Sequence of chain 1.A:
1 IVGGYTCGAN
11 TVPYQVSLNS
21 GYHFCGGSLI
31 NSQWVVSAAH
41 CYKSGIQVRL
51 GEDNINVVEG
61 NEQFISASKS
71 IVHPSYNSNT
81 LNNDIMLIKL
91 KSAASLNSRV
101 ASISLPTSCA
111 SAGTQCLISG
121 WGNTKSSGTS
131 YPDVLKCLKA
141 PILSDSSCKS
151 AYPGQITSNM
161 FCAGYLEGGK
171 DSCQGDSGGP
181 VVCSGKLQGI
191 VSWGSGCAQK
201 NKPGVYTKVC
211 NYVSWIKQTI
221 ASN

Binding-site contacts:
Ligand atom C2 contacts residue GLY194 of chain 1.A at 4.2 Å.
Ligand atom C6 contacts residue GLY196 of chain 1.A at 3.7 Å.
Ligand atom C1 contacts residue TRP193 of chain 1.A at 3.8 Å (hydrophobic).
Ligand atom C6 contacts residue GLY194 of chain 1.A at 4.0 Å.
Ligand atom C5 contacts residue GLY194 of chain 1.A at 4.5 Å.
Ligand atom C3 contacts residue TRP193 of chain 1.A at 3.9 Å (hydrophobic).
Ligand atom C5 contacts residue CYS197 of chain 1.A at 4.2 Å (hydrophobic).
Ligand atom C6 contacts residue GLN174 of chain 1.A at 4.5 Å.
Ligand atom C6 contacts residue SER172 of chain 1.A at 3.7 Å.
Ligand atom C4 contacts residue GLN174 of chain 1.A at 4.0 Å.
Ligand atom C5 contacts residue GLN174 of chain 1.A at 3.7 Å.
Ligand atom C6 contacts residue TRP193 of chain 1.A at 4.4 Å (hydrophobic).
Ligand atom N contacts residue GLY194 of chain 1.A at 4.2 Å.
Ligand atom N contacts residue TRP193 of chain 1.A at 3.7 Å.
Ligand atom C2 contacts residue TRP193 of chain 1.A at 3.8 Å (hydrophobic).
Ligand atom C3 contacts residue SER192 of chain 1.A at 3.9 Å.
Ligand atom C1 contacts residue CYS173 of chain 1.A at 4.2 Å (hydrophobic).
Ligand atom C6 contacts residue CYS173 of chain 1.A at 3.8 Å (hydrophobic).
Ligand atom C5 contacts residue CYS173 of chain 1.A at 3.8 Å (hydrophobic).
Ligand atom C3 contacts residue CYS173 of chain 1.A at 4.2 Å (hydrophobic).
Ligand atom N contacts residue SER172 of chain 1.A at 3.0 Å (h-bond).
Ligand atom C5 contacts residue GLY196 of chain 1.A at 4.3 Å.
Ligand atom C2 contacts residue SER192 of chain 1.A at 4.2 Å.
Ligand atom C1 contacts residue GLY194 of chain 1.A at 3.9 Å.
Ligand atom N contacts residue CYS173 of chain 1.A at 4.4 Å.
Ligand atom C4 contacts residue CYS173 of chain 1.A at 4.0 Å (hydrophobic).
Ligand atom N contacts residue ASP171 of chain 1.A at 3.7 Å.
Ligand atom C6 contacts residue CYS197 of chain 1.A at 3.9 Å (hydrophobic).
Ligand atom C4 contacts residue SER177 of chain 1.A at 4.3 Å.
Ligand atom C2 contacts residue SER172 of chain 1.A at 3.8 Å.
Ligand atom C1 contacts residue SER172 of chain 1.A at 3.6 Å.
Ligand atom C3 contacts residue VAL191 of chain 1.A at 4.0 Å (hydrophobic).
Ligand atom C2 contacts residue VAL191 of chain 1.A at 3.6 Å (hydrophobic).
Ligand atom N contacts residue GLY204 of chain 1.A at 3.9 Å.
Ligand atom C3 contacts residue SER177 of chain 1.A at 4.0 Å.

This small molecule binds to this protein.
Small molecule (SMILES): Nc1ccccc1